Sequence of chain 2.A:
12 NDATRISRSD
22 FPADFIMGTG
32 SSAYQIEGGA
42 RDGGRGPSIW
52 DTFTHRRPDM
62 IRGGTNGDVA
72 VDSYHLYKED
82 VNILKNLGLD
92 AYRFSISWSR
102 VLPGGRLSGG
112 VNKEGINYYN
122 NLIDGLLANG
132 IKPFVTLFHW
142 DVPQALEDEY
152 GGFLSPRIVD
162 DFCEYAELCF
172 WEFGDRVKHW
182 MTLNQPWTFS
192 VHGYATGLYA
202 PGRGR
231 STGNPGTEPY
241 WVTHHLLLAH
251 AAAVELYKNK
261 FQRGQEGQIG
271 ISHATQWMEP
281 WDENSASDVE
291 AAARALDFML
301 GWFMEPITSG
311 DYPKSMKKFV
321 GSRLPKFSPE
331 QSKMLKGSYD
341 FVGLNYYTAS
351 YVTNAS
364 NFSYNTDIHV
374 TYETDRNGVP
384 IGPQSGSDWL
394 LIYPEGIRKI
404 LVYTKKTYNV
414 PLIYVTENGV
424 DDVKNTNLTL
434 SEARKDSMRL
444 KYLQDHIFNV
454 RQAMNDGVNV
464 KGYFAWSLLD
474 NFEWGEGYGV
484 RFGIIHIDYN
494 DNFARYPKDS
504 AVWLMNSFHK

Binding-site contacts:
Ligand atom C4 contacts residue GLN36 of chain 2.A at 4.0 Å.
Ligand atom O6 contacts residue GLU476 of chain 2.A at 2.7 Å (salt-bridge).
Ligand atom CAO contacts residue TRP392 of chain 2.A at 3.3 Å (hydrophobic).
Ligand atom O2 contacts residue GLU420 of chain 2.A at 3.2 Å (salt-bridge).
Ligand atom CAK contacts residue TYR200 of chain 2.A at 3.9 Å (hydrophobic).
Ligand atom CAW contacts residue TYR200 of chain 2.A at 3.6 Å (hydrophobic).
Ligand atom CAI contacts residue LEU199 of chain 2.A at 3.7 Å (hydrophobic).
Ligand atom C3 contacts residue TRP469 of chain 2.A at 3.7 Å (hydrophobic).
Ligand atom CBF contacts residue TRP392 of chain 2.A at 3.4 Å (hydrophobic).
Ligand atom CAH contacts residue GLN186 of chain 2.A at 3.8 Å.
Ligand atom C6 contacts residue GLU476 of chain 2.A at 2.8 Å.
Ligand atom O3 contacts residue GLN36 of chain 2.A at 3.2 Å (h-bond).
Ligand atom OAC contacts residue TRP188 of chain 2.A at 4.0 Å.
Ligand atom O1 contacts residue GLN186 of chain 2.A at 3.6 Å.
Ligand atom CAH contacts residue TYR347 of chain 2.A at 3.8 Å (hydrophobic).
Ligand atom O4 contacts residue GLN36 of chain 2.A at 3.2 Å (h-bond).
Ligand atom CAK contacts residue HIS193 of chain 2.A at 3.4 Å.
Ligand atom O4 contacts residue GLU476 of chain 2.A at 2.7 Å (salt-bridge).
Ligand atom O3 contacts residue TRP477 of chain 2.A at 3.4 Å (h-bond).
Ligand atom CBD contacts residue TYR200 of chain 2.A at 4.0 Å (hydrophobic).
Ligand atom CBG contacts residue TRP392 of chain 2.A at 4.0 Å (hydrophobic).
Ligand atom O3 contacts residue HIS140 of chain 2.A at 3.8 Å.
Ligand atom O4 contacts residue TRP469 of chain 2.A at 2.8 Å (h-bond).
Ligand atom CAW contacts residue HIS193 of chain 2.A at 3.5 Å.
Ligand atom C2 contacts residue GLN186 of chain 2.A at 3.7 Å.
Ligand atom C6 contacts residue PHE485 of chain 2.A at 3.1 Å (hydrophobic).
Ligand atom C4 contacts residue GLU476 of chain 2.A at 3.2 Å.
Ligand atom C5 contacts residue GLU476 of chain 2.A at 3.6 Å.
Ligand atom NBJ contacts residue TRP392 of chain 2.A at 4.0 Å.
Ligand atom NAP contacts residue TYR200 of chain 2.A at 3.1 Å (h-bond).
Ligand atom CAV contacts residue TYR200 of chain 2.A at 3.3 Å (hydrophobic).
Ligand atom O3 contacts residue TRP469 of chain 2.A at 3.6 Å.
Ligand atom CAI contacts residue HIS193 of chain 2.A at 3.7 Å.
Ligand atom NAP contacts residue HIS193 of chain 2.A at 3.7 Å.
Ligand atom C4 contacts residue TRP469 of chain 2.A at 3.7 Å (hydrophobic).
Ligand atom OAC contacts residue HIS193 of chain 2.A at 3.3 Å (h-bond).
Ligand atom O2 contacts residue GLN186 of chain 2.A at 2.7 Å (h-bond).
Ligand atom O6 contacts residue PHE485 of chain 2.A at 3.9 Å.
Ligand atom CAN contacts residue THR189 of chain 2.A at 3.5 Å.
Ligand atom C2 contacts residue GLU420 of chain 2.A at 4.0 Å.

The small molecule below binds the protein below.
Small molecule (SMILES): C/C=C1/[C@@H](O[C@@H]2O[C@H](CO)[C@@H](O)[C@H](O)[C@H]2O)[N@@]2[C@H]3C[C@@]45c6ccccc6N[C@@H]4[C@@H]2C[C@@H]1[C@@H]3[C@H]5OC(C)=O